Binding-site contacts:
Ligand atom C4' contacts residue ARG177 of chain 2.A at 3.3 Å.
Ligand atom C2 contacts residue GLN80 of chain 2.A at 3.2 Å.
Ligand atom C3' contacts residue ARG177 of chain 2.A at 3.8 Å.
Ligand atom C8 contacts residue TYR127 of chain 2.A at 3.7 Å (hydrophobic).
Ligand atom N2 contacts residue TYR127 of chain 2.A at 3.6 Å.
Ligand atom C2' contacts residue HIS13 of chain 2.A at 3.8 Å.
Ligand atom N1 contacts residue TYR127 of chain 2.A at 3.5 Å.
Ligand atom C4' contacts residue HIS13 of chain 2.A at 3.3 Å.
Ligand atom O4' contacts residue HIS13 of chain 2.A at 2.9 Å (h-bond).
Ligand atom C4' contacts residue GLU180 of chain 2.A at 3.4 Å.
Ligand atom C4' contacts residue TYR56 of chain 2.A at 3.9 Å (hydrophobic).
Ligand atom C2 contacts residue TYR127 of chain 2.A at 3.4 Å (hydrophobic).
Ligand atom N1 contacts residue GLN80 of chain 2.A at 2.5 Å (h-bond).
Ligand atom N7 contacts residue ARG131 of chain 2.A at 3.8 Å.
Ligand atom O3' contacts residue ARG118 of chain 2.A at 3.3 Å (salt-bridge).
Ligand atom O3' contacts residue HIS13 of chain 2.A at 3.8 Å.
Ligand atom N2 contacts residue GLN80 of chain 2.A at 3.1 Å (h-bond).
Ligand atom N2 contacts residue ALA123 of chain 2.A at 3.9 Å.
Ligand atom O6 contacts residue GLN80 of chain 2.A at 2.5 Å (h-bond).
Ligand atom O6 contacts residue ARG131 of chain 2.A at 3.5 Å (salt-bridge).
Ligand atom O6 contacts residue ILE55 of chain 2.A at 3.4 Å.
Ligand atom O1' contacts residue HIS13 of chain 2.A at 3.1 Å (h-bond).
Ligand atom C8 contacts residue TYR56 of chain 2.A at 3.3 Å (hydrophobic).
Ligand atom C5 contacts residue TYR127 of chain 2.A at 3.5 Å (hydrophobic).
Ligand atom N2 contacts residue MET83 of chain 2.A at 3.6 Å.
Ligand atom C6 contacts residue ILE55 of chain 2.A at 3.8 Å (hydrophobic).
Ligand atom C4 contacts residue TYR127 of chain 2.A at 3.3 Å (hydrophobic).
Ligand atom O3' contacts residue GLU38 of chain 2.A at 3.4 Å (salt-bridge).
Ligand atom C6 contacts residue GLN80 of chain 2.A at 3.1 Å.
Ligand atom N3 contacts residue MET83 of chain 2.A at 3.6 Å.
Ligand atom C2 contacts residue MET83 of chain 2.A at 3.9 Å (hydrophobic).
Ligand atom C1' contacts residue TYR127 of chain 2.A at 3.7 Å (hydrophobic).
Ligand atom O4' contacts residue GLU180 of chain 2.A at 3.1 Å.
Ligand atom C3' contacts residue GLU38 of chain 2.A at 3.9 Å.
Ligand atom N3 contacts residue TYR127 of chain 2.A at 3.5 Å.
Ligand atom N9 contacts residue TYR127 of chain 2.A at 3.4 Å.
Ligand atom N7 contacts residue TYR127 of chain 2.A at 3.9 Å.
Ligand atom N7 contacts residue TYR56 of chain 2.A at 3.9 Å.
Ligand atom C6 contacts residue TYR127 of chain 2.A at 3.9 Å (hydrophobic).
Ligand atom O4' contacts residue TYR56 of chain 2.A at 2.5 Å (h-bond).

Sequence of chain 2.A:
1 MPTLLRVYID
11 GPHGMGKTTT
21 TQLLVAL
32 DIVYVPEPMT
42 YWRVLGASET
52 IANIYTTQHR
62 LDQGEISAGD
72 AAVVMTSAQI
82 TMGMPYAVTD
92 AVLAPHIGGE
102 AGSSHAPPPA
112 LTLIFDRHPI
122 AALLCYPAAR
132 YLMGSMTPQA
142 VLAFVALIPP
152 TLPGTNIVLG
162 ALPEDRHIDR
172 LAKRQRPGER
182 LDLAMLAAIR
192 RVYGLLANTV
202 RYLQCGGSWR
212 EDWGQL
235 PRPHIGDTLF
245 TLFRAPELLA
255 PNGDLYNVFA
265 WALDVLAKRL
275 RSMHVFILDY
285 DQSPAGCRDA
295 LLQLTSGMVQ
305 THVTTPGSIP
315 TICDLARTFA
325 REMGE

The protein below binds the small molecule below.
Small molecule (SMILES): Nc1nc2c(ncn2COC(CO)CO)c(=O)[nH]1